Sequence of chain 1.D:
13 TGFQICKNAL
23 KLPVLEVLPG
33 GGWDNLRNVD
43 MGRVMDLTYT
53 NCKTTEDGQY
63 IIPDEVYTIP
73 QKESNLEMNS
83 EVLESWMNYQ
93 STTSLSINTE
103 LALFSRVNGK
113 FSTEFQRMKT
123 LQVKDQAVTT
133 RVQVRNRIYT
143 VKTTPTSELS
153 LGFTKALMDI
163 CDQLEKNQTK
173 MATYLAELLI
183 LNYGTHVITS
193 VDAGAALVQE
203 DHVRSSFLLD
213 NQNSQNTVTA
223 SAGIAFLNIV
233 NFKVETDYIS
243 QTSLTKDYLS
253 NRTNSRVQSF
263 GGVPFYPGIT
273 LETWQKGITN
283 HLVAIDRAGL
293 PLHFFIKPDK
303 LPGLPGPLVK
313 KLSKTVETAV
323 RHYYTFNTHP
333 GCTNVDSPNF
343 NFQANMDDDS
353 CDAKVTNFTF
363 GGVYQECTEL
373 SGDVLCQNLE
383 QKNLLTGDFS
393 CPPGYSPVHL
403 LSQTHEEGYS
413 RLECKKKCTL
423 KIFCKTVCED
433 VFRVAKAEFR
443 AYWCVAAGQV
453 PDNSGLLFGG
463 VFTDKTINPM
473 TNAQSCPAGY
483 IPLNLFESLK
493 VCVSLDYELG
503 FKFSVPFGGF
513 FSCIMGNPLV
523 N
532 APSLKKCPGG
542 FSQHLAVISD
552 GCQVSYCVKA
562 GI

Binding-site contacts:
Ligand atom O5 contacts residue ASN253 of chain 1.D at 2.4 Å (h-bond).
Ligand atom C4 contacts residue ASN253 of chain 1.D at 4.2 Å.
Ligand atom C3 contacts residue ASN253 of chain 1.D at 3.8 Å.
Ligand atom N2 contacts residue SER207 of chain 1.D at 3.4 Å (h-bond).
Ligand atom C2 contacts residue SER207 of chain 1.D at 3.2 Å.
Ligand atom C7 contacts residue ASN253 of chain 1.D at 3.5 Å.
Ligand atom O7 contacts residue ASN253 of chain 1.D at 3.7 Å.
Ligand atom O6 contacts residue LEU251 of chain 1.D at 3.8 Å.
Ligand atom N2 contacts residue ASN253 of chain 1.D at 2.9 Å (h-bond).
Ligand atom C7 contacts residue VAL205 of chain 1.D at 4.4 Å (hydrophobic).
Ligand atom C2 contacts residue ASN253 of chain 1.D at 2.5 Å.
Ligand atom C1 contacts residue SER207 of chain 1.D at 4.1 Å.
Ligand atom N2 contacts residue VAL205 of chain 1.D at 4.1 Å.
Ligand atom C8 contacts residue THR255 of chain 1.D at 4.5 Å.
Ligand atom C5 contacts residue ASN253 of chain 1.D at 3.6 Å.
Ligand atom C6 contacts residue LEU251 of chain 1.D at 3.7 Å (hydrophobic).
Ligand atom C3 contacts residue SER207 of chain 1.D at 4.1 Å.
Ligand atom O5 contacts residue LEU251 of chain 1.D at 4.3 Å.
Ligand atom O3 contacts residue SER207 of chain 1.D at 3.9 Å.
Ligand atom C8 contacts residue VAL205 of chain 1.D at 3.6 Å (hydrophobic).
Ligand atom C1 contacts residue ASN253 of chain 1.D at 1.4 Å.

A small-molecule ligand and the protein it binds are described below.
Small molecule (SMILES): CC(=O)N[C@@H]1[C@@H](O)[C@H](O)[C@@H](CO)O[C@H]1O